Binding-site contacts:
Ligand atom C4 contacts residue CLA1 of chain 1.RB at 4.3 Å.
Ligand atom C2 contacts residue CLA1 of chain 1.RB at 3.6 Å.
Ligand atom O4 contacts residue ASP154 of chain 1.C at 3.5 Å (salt-bridge).
Ligand atom O3 contacts residue CLA1 of chain 1.RB at 3.0 Å.
Ligand atom O4 contacts residue CLA1 of chain 1.RB at 4.4 Å.
Ligand atom O2 contacts residue CLA1 of chain 1.RB at 3.0 Å.
Ligand atom C3 contacts residue CLA1 of chain 1.RB at 3.8 Å.

Sequence of chain 1.C:
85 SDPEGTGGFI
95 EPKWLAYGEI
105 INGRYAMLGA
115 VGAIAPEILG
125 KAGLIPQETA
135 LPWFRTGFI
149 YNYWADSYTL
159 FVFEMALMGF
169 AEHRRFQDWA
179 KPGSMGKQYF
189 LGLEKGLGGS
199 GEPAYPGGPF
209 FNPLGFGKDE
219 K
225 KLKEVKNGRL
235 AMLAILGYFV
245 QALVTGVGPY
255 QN

The protein below binds the small molecule below.
Small molecule (SMILES): OC[C@H]1O[C@](CO)(O[C@H]2O[C@H](CO)[C@@H](O)[C@H](O)[C@H]2O)[C@@H](O)[C@@H]1O